Sequence of chain 23.D:
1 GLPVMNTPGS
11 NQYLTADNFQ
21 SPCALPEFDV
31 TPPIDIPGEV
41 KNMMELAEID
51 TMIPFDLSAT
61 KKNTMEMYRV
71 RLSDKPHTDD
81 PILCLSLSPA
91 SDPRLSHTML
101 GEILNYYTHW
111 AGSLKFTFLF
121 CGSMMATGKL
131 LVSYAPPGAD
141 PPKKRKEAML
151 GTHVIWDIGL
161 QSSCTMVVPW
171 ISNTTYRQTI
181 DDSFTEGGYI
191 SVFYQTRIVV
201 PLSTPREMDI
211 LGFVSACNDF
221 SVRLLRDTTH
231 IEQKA

Binding-site contacts:
Ligand atom C17 contacts residue PHE237 of chain 23.B at 3.7 Å (hydrophobic).
Ligand atom C13 contacts residue VAL199 of chain 23.B at 3.7 Å (hydrophobic).
Ligand atom C17 contacts residue TYR112 of chain 23.B at 3.8 Å (hydrophobic).
Ligand atom C11 contacts residue LEU134 of chain 23.B at 3.8 Å (hydrophobic).
Ligand atom C8 contacts residue VAL196 of chain 23.B at 3.6 Å (hydrophobic).
Ligand atom C2 contacts residue ILE194 of chain 23.B at 3.5 Å (hydrophobic).
Ligand atom C21 contacts residue TYR112 of chain 23.B at 3.3 Å (hydrophobic).
Ligand atom C4 contacts residue VAL196 of chain 23.B at 3.9 Å (hydrophobic).
Ligand atom O14 contacts residue MET132 of chain 23.B at 3.4 Å.
Ligand atom C8 contacts residue VAL199 of chain 23.B at 3.7 Å (hydrophobic).
Ligand atom O23 contacts residue PHE237 of chain 23.B at 3.8 Å.
Ligand atom C4 contacts residue TYR159 of chain 23.B at 3.5 Å (hydrophobic).
Ligand atom O22 contacts residue TYR205 of chain 23.B at 3.8 Å.
Ligand atom C25 contacts residue SER206 of chain 23.B at 3.8 Å.
Ligand atom N4 contacts residue LEU134 of chain 23.B at 3.7 Å.
Ligand atom C3 contacts residue TYR159 of chain 23.B at 3.6 Å (hydrophobic).
Ligand atom N3 contacts residue ILE194 of chain 23.B at 3.6 Å.
Ligand atom C2 contacts residue TYR159 of chain 23.B at 3.5 Å (hydrophobic).
Ligand atom C21 contacts residue PHE237 of chain 23.B at 3.7 Å (hydrophobic).
Ligand atom C10 contacts residue MET132 of chain 23.B at 3.3 Å (hydrophobic).
Ligand atom O23 contacts residue TYR112 of chain 23.B at 3.5 Å.
Ligand atom C5 contacts residue VAL196 of chain 23.B at 3.8 Å (hydrophobic).
Ligand atom C25 contacts residue ASP236 of chain 23.B at 3.5 Å.
Ligand atom C18 contacts residue TYR112 of chain 23.B at 3.7 Å (hydrophobic).
Ligand atom N3 contacts residue LEU240 of chain 23.B at 3.5 Å.
Ligand atom C12 contacts residue PHE237 of chain 23.B at 3.5 Å (hydrophobic).
Ligand atom N3 contacts residue TYR159 of chain 23.B at 3.9 Å.
Ligand atom C7 contacts residue TYR159 of chain 23.B at 3.7 Å (hydrophobic).
Ligand atom C20 contacts residue TYR205 of chain 23.B at 3.5 Å (hydrophobic).
Ligand atom C3 contacts residue ALA24 of chain 23.D at 3.5 Å (hydrophobic).
Ligand atom C13 contacts residue MET132 of chain 23.B at 3.8 Å (hydrophobic).
Ligand atom C18 contacts residue PHE237 of chain 23.B at 3.6 Å (hydrophobic).
Ligand atom C11 contacts residue ILE110 of chain 23.B at 3.6 Å (hydrophobic).
Ligand atom N6 contacts residue VAL196 of chain 23.B at 3.9 Å.
Ligand atom O22 contacts residue TYR112 of chain 23.B at 3.5 Å.
Ligand atom C10 contacts residue ILE110 of chain 23.B at 3.5 Å (hydrophobic).
Ligand atom N4 contacts residue LEU240 of chain 23.B at 3.6 Å.
Ligand atom C1 contacts residue PRO181 of chain 23.B at 3.7 Å (hydrophobic).
Ligand atom C19 contacts residue TYR205 of chain 23.B at 3.7 Å (hydrophobic).
Ligand atom C7 contacts residue VAL196 of chain 23.B at 3.6 Å (hydrophobic).

Sequence of chain 23.B:
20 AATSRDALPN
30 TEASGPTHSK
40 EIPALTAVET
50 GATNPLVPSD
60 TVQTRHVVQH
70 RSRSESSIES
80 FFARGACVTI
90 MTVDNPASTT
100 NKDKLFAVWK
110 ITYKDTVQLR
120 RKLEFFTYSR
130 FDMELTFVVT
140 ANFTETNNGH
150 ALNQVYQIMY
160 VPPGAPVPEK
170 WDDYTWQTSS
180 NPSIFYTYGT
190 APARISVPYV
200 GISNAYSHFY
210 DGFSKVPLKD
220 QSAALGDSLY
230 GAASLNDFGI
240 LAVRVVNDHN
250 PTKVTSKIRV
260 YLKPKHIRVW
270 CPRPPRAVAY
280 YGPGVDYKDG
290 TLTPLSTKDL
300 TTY

This protein binds this small molecule.
Small molecule (SMILES): CCOC(=O)c1ccc(OCCC2CCN(c3ccc(C)nn3)CC2)cc1